Sequence of chain 1.E:
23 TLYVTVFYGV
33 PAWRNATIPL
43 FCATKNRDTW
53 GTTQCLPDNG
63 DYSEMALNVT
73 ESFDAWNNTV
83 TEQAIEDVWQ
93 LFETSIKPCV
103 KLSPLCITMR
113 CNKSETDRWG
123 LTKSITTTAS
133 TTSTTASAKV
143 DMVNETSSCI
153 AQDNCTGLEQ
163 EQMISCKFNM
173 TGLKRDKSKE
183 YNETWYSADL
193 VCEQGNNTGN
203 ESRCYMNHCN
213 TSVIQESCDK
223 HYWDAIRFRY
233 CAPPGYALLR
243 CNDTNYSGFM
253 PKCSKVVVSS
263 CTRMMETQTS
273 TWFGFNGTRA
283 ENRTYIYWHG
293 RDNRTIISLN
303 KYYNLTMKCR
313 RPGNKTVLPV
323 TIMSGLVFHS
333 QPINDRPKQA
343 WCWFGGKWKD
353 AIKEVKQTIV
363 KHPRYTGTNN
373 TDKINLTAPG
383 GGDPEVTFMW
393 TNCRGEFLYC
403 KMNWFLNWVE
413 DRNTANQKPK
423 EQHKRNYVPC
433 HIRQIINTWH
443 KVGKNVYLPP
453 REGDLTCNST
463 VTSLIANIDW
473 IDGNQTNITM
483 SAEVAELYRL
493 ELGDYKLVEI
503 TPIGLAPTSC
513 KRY

Sequence of chain 1.G:
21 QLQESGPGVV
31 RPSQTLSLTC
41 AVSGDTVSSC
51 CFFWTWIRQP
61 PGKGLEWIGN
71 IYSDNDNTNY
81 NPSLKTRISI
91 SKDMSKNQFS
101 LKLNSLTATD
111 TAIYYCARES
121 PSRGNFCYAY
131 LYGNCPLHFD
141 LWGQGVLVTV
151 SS

A protein and the small-molecule ligand that binds it are described below.
Small molecule (SMILES): CC(=O)N[C@H]1[C@H](O[C@H]2[C@H](O)[C@@H](NC(C)=O)CO[C@@H]2CO)O[C@H](CO)[C@@H](O[C@@H]2O[C@H](CO[C@H]3O[C@H](CO)[C@@H](O)[C@H](O)[C@@H]3O)[C@@H](O)[C@H](O[C@H]3O[C@H](CO)[C@@H](O)[C@H](O)[C@@H]3O)[C@@H]2O)[C@@H]1O

Binding-site contacts:
Ligand atom C6 contacts residue ASN302 of chain 1.E at 3.6 Å.
Ligand atom O4 contacts residue MET94 of chain 1.G at 3.5 Å (h-bond).
Ligand atom C5 contacts residue TYR304 of chain 1.E at 3.7 Å (hydrophobic).
Ligand atom O5 contacts residue TYR304 of chain 1.E at 3.8 Å.
Ligand atom O3 contacts residue MET94 of chain 1.G at 4.3 Å.
Ligand atom C4 contacts residue ASN284 of chain 1.E at 4.3 Å.
Ligand atom O5 contacts residue ASN284 of chain 1.E at 2.4 Å (h-bond).
Ligand atom C5 contacts residue ASN284 of chain 1.E at 3.8 Å.
Ligand atom C6 contacts residue TYR305 of chain 1.E at 4.0 Å (hydrophobic).
Ligand atom N2 contacts residue ASN284 of chain 1.E at 3.0 Å (h-bond).
Ligand atom C1 contacts residue ASN284 of chain 1.E at 1.5 Å.
Ligand atom C7 contacts residue TYR305 of chain 1.E at 4.5 Å (hydrophobic).
Ligand atom O7 contacts residue ASN284 of chain 1.E at 4.1 Å.
Ligand atom C5 contacts residue ASN302 of chain 1.E at 4.1 Å.
Ligand atom C1 contacts residue ASN302 of chain 1.E at 4.4 Å.
Ligand atom C8 contacts residue TYR304 of chain 1.E at 3.8 Å (hydrophobic).
Ligand atom C3 contacts residue ASN284 of chain 1.E at 3.9 Å.
Ligand atom C7 contacts residue ASN284 of chain 1.E at 3.7 Å.
Ligand atom O6 contacts residue TYR305 of chain 1.E at 3.3 Å (h-bond).
Ligand atom O6 contacts residue GLU356 of chain 1.E at 2.8 Å (salt-bridge).
Ligand atom C4 contacts residue MET94 of chain 1.G at 3.7 Å (hydrophobic).
Ligand atom O5 contacts residue ASN302 of chain 1.E at 3.3 Å (h-bond).
Ligand atom C1 contacts residue TYR304 of chain 1.E at 3.8 Å (hydrophobic).
Ligand atom O7 contacts residue TYR304 of chain 1.E at 3.7 Å.
Ligand atom O6 contacts residue ASN302 of chain 1.E at 2.8 Å (h-bond).
Ligand atom C7 contacts residue TYR304 of chain 1.E at 4.2 Å (hydrophobic).
Ligand atom C6 contacts residue GLU356 of chain 1.E at 3.2 Å.
Ligand atom C2 contacts residue ASN284 of chain 1.E at 2.5 Å.
Ligand atom O6 contacts residue TYR304 of chain 1.E at 3.3 Å.
Ligand atom C8 contacts residue TYR305 of chain 1.E at 3.3 Å (hydrophobic).
Ligand atom C6 contacts residue TYR304 of chain 1.E at 3.9 Å (hydrophobic).